Sequence of chain 1.A:
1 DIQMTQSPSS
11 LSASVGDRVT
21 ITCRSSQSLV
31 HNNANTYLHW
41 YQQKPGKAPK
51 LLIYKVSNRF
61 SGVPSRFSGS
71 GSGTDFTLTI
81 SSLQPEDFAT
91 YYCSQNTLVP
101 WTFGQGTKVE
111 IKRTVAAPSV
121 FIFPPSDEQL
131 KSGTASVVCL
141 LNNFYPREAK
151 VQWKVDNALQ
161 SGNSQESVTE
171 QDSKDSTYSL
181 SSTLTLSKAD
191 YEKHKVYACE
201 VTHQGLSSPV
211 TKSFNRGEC

This protein binds this small molecule.
Small molecule (SMILES): C[C@H](N)C(=O)N[C@@H](CCC(N)=O)C(=O)N[C@@H](CO)C(=O)N[C@@H](CCC(N)=O)C(=O)N[C@@H](CCCN=C(N)N)C(=O)N[C@@H](C)C(=O)N1CCC[C@H]1C(=O)N[C@@H](CC(=O)O)C(=O)N[C@H](C=O)CCCN=C(N)N

Sequence of chain 1.H:
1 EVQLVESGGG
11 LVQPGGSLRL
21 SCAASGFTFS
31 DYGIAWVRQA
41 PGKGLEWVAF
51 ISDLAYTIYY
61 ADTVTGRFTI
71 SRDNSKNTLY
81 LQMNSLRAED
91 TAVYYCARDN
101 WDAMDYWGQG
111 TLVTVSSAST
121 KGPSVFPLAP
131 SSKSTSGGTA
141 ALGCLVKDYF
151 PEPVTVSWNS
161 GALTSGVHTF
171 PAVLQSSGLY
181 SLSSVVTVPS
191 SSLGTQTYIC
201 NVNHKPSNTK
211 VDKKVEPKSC

Sequence of chain 1.B:
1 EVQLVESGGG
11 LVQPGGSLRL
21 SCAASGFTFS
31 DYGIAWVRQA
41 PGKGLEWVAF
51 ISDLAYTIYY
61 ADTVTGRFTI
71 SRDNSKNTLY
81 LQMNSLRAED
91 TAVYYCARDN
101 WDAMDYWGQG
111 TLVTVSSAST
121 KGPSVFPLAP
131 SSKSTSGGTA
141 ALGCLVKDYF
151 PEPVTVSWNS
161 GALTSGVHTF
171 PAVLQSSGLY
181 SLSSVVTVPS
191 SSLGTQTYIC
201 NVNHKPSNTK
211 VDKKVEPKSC

Binding-site contacts:
Ligand atom CB contacts residue TYR59 of chain 1.B at 3.5 Å (hydrophobic).
Ligand atom OE1 contacts residue HIS31 of chain 1.A at 3.2 Å.
Ligand atom CB contacts residue VAL99 of chain 1.A at 3.5 Å (hydrophobic).
Ligand atom NH1 contacts residue ASP31 of chain 1.B at 3.4 Å (salt-bridge).
Ligand atom OE1 contacts residue ASN32 of chain 1.A at 3.0 Å (h-bond).
Ligand atom C contacts residue LEU98 of chain 1.A at 3.6 Å (hydrophobic).
Ligand atom CB contacts residue TRP101 of chain 1.A at 3.5 Å (hydrophobic).
Ligand atom N contacts residue TYR59 of chain 1.B at 2.8 Å (h-bond).
Ligand atom OG contacts residue ASN96 of chain 1.A at 2.6 Å (h-bond).
Ligand atom CA contacts residue TYR59 of chain 1.B at 3.4 Å (hydrophobic).
Ligand atom C contacts residue TRP101 of chain 1.B at 3.5 Å (hydrophobic).
Ligand atom CB contacts residue ASP53 of chain 1.B at 3.6 Å.
Ligand atom CB contacts residue ASP53 of chain 1.B at 3.6 Å.
Ligand atom NH1 contacts residue ASN96 of chain 1.A at 3.6 Å (h-bond).
Ligand atom O contacts residue TRP101 of chain 1.B at 3.1 Å (h-bond).
Ligand atom OD1 contacts residue SER52 of chain 1.B at 3.5 Å (h-bond).
Ligand atom OD2 contacts residue ALA55 of chain 1.B at 3.6 Å (h-bond).
Ligand atom N contacts residue ASP53 of chain 1.B at 3.0 Å (salt-bridge).
Ligand atom NH1 contacts residue ASP99 of chain 1.B at 3.2 Å (salt-bridge).
Ligand atom OD2 contacts residue TYR56 of chain 1.B at 3.4 Å (h-bond).
Ligand atom C contacts residue TYR59 of chain 1.B at 3.5 Å (hydrophobic).
Ligand atom CG contacts residue SER52 of chain 1.B at 3.4 Å.
Ligand atom OG contacts residue THR97 of chain 1.A at 3.5 Å (h-bond).
Ligand atom CZ contacts residue ASP99 of chain 1.B at 3.6 Å.
Ligand atom OD2 contacts residue LEU54 of chain 1.B at 3.0 Å (h-bond).
Ligand atom CB contacts residue TYR37 of chain 1.A at 3.6 Å (hydrophobic).
Ligand atom N contacts residue THR97 of chain 1.A at 3.2 Å (h-bond).
Ligand atom O contacts residue VAL99 of chain 1.A at 2.7 Å (h-bond).
Ligand atom OD2 contacts residue SER52 of chain 1.B at 2.6 Å (h-bond).
Ligand atom N contacts residue ASP53 of chain 1.B at 3.5 Å (salt-bridge).
Ligand atom NH1 contacts residue ASP102 of chain 1.B at 2.9 Å (salt-bridge).
Ligand atom NH2 contacts residue TRP101 of chain 1.A at 3.6 Å.
Ligand atom O contacts residue LEU98 of chain 1.A at 3.1 Å.
Ligand atom CD contacts residue ASN32 of chain 1.A at 3.6 Å.
Ligand atom O contacts residue HIS31 of chain 1.A at 2.8 Å (h-bond).
Ligand atom NH1 contacts residue SER30 of chain 1.B at 3.1 Å (h-bond).
Ligand atom OE1 contacts residue THR57 of chain 1.B at 2.6 Å (h-bond).
Ligand atom OG contacts residue TRP101 of chain 1.A at 3.4 Å (h-bond).
Ligand atom O contacts residue TRP101 of chain 1.B at 3.4 Å.
Ligand atom NH2 contacts residue ASP99 of chain 1.B at 2.5 Å (salt-bridge).